Sequence of chain 1.R:
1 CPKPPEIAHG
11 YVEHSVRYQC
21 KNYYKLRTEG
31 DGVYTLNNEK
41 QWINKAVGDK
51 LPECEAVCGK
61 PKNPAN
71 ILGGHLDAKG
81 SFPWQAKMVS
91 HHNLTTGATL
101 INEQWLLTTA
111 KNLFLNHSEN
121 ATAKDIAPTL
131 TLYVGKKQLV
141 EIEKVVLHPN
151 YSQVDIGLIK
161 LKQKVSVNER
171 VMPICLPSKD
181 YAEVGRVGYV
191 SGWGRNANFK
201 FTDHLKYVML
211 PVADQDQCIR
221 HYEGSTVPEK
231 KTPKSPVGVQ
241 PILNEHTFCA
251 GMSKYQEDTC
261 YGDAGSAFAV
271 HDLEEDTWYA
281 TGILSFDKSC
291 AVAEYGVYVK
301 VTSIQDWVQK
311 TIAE

Binding-site contacts:
Ligand atom O5 contacts residue ASN93 of chain 1.R at 2.4 Å (h-bond).
Ligand atom C2 contacts residue ASN93 of chain 1.R at 2.6 Å.
Ligand atom C3 contacts residue ASN93 of chain 1.R at 3.9 Å.
Ligand atom C8 contacts residue THR95 of chain 1.R at 3.3 Å.
Ligand atom O7 contacts residue ASN93 of chain 1.R at 2.8 Å (h-bond).
Ligand atom C7 contacts residue ASN93 of chain 1.R at 3.3 Å.
Ligand atom C8 contacts residue PHE201 of chain 1.R at 3.3 Å (hydrophobic).
Ligand atom C1 contacts residue ASN93 of chain 1.R at 1.4 Å.
Ligand atom N2 contacts residue ASN93 of chain 1.R at 3.0 Å (h-bond).
Ligand atom C8 contacts residue ASN93 of chain 1.R at 3.8 Å.
Ligand atom C5 contacts residue ASN93 of chain 1.R at 3.7 Å.
Ligand atom C7 contacts residue THR95 of chain 1.R at 4.1 Å.
Ligand atom C4 contacts residue ASN93 of chain 1.R at 4.3 Å.
Ligand atom O7 contacts residue THR95 of chain 1.R at 4.0 Å.

A protein and the small-molecule ligand that binds it are described below.
Small molecule (SMILES): CC(=O)N[C@@H]1[C@@H](O)[C@H](O)[C@@H](CO)O[C@H]1O